A small-molecule ligand and the protein it binds are described below.
Small molecule (SMILES): CCN1C(=O)c2cccc3c(S(=O)(=O)NCC4CCN(C(C)=O)CC4)ccc1c23

Sequence of chain 1.A:
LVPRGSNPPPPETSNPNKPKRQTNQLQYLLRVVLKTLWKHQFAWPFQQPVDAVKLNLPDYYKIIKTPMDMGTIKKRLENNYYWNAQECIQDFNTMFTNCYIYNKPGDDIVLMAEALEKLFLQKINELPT

Binding-site contacts:
Ligand atom NAS contacts residue NO31 of chain 1.B at 4.0 Å.
Ligand atom CAA contacts residue EDO1 of chain 1.F at 3.9 Å.
Ligand atom CAY contacts residue NO31 of chain 1.B at 4.0 Å.
Ligand atom CAG contacts residue NO31 of chain 1.B at 3.9 Å.
Ligand atom CAE contacts residue LEU67 of chain 1.A at 4.0 Å (hydrophobic).
Ligand atom OAQ contacts residue LEU65 of chain 1.A at 3.8 Å.
Ligand atom OBC contacts residue TRP54 of chain 1.A at 3.9 Å.
Ligand atom CBB contacts residue MET122 of chain 1.A at 3.7 Å (hydrophobic).
Ligand atom OAR contacts residue LEU65 of chain 1.A at 3.6 Å.
Ligand atom NAK contacts residue VAL60 of chain 1.A at 4.0 Å.
Ligand atom CAC contacts residue LEU65 of chain 1.A at 4.0 Å (hydrophobic).
Ligand atom CAY contacts residue MET122 of chain 1.A at 3.6 Å (hydrophobic).
Ligand atom CAA contacts residue LEU65 of chain 1.A at 3.8 Å (hydrophobic).
Ligand atom CAH contacts residue LEU67 of chain 1.A at 4.0 Å (hydrophobic).
Ligand atom CAI contacts residue LEU67 of chain 1.A at 3.8 Å (hydrophobic).
Ligand atom CAO contacts residue PRO55 of chain 1.A at 3.7 Å (hydrophobic).
Ligand atom CAN contacts residue PRO55 of chain 1.A at 3.9 Å (hydrophobic).
Ligand atom SAP contacts residue LEU65 of chain 1.A at 4.0 Å.
Ligand atom CAO contacts residue PHE56 of chain 1.A at 3.4 Å (hydrophobic).
Ligand atom CAN contacts residue VAL60 of chain 1.A at 3.4 Å (hydrophobic).
Ligand atom CAT contacts residue NO31 of chain 1.B at 3.6 Å.
Ligand atom CAU contacts residue NO31 of chain 1.B at 3.3 Å.
Ligand atom CAI contacts residue ASN113 of chain 1.A at 3.2 Å.
Ligand atom CAB contacts residue EDO1 of chain 1.F at 3.7 Å.
Ligand atom CAJ contacts residue LEU67 of chain 1.A at 3.8 Å (hydrophobic).
Ligand atom CBA contacts residue TRP54 of chain 1.A at 4.0 Å (hydrophobic).
Ligand atom CAZ contacts residue NO31 of chain 1.B at 3.5 Å.
Ligand atom CAB contacts residue LEU65 of chain 1.A at 3.7 Å (hydrophobic).
Ligand atom CAB contacts residue PRO55 of chain 1.A at 3.8 Å (hydrophobic).
Ligand atom CAJ contacts residue ILE119 of chain 1.A at 4.1 Å (hydrophobic).
Ligand atom OAM contacts residue ASN113 of chain 1.A at 3.1 Å (h-bond).
Ligand atom CAV contacts residue TRP54 of chain 1.A at 3.8 Å (hydrophobic).
Ligand atom OAQ contacts residue TRP54 of chain 1.A at 3.6 Å.
Ligand atom OAM contacts residue TYR70 of chain 1.A at 3.9 Å.
Ligand atom CAH contacts residue ASN113 of chain 1.A at 3.9 Å.
Ligand atom CAA contacts residue PRO55 of chain 1.A at 3.6 Å (hydrophobic).
Ligand atom CAL contacts residue ASN113 of chain 1.A at 3.9 Å.
Ligand atom CAZ contacts residue MET122 of chain 1.A at 3.5 Å (hydrophobic).
Ligand atom CAH contacts residue NO31 of chain 1.B at 3.7 Å.
Ligand atom CAL contacts residue ILE119 of chain 1.A at 4.1 Å (hydrophobic).